Sequence of chain 1.A:
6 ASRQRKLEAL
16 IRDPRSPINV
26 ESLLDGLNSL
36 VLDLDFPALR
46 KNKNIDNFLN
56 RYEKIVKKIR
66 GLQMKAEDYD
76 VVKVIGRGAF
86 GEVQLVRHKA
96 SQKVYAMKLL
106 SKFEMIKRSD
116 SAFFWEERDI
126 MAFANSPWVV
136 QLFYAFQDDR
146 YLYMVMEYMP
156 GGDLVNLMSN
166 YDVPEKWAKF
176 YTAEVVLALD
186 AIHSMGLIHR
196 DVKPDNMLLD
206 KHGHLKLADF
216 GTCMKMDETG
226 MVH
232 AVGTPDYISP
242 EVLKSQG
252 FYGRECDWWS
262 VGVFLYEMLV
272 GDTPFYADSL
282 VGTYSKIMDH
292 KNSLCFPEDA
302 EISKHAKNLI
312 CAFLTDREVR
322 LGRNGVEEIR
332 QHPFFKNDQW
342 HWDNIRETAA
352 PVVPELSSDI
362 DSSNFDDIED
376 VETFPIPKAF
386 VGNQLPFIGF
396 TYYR

A protein and the small-molecule ligand that binds it are described below.
Small molecule (SMILES): COc1cccc([C@@H](C)NC(=O)N2CCC(c3ccncc3)CC2)c1

Binding-site contacts:
Ligand atom C2 contacts residue LYS103 of chain 1.A at 3.8 Å.
Ligand atom C11 contacts residue GLY83 of chain 1.A at 3.7 Å.
Ligand atom O12 contacts residue GLY83 of chain 1.A at 3.9 Å.
Ligand atom C18 contacts residue LEU203 of chain 1.A at 3.5 Å (hydrophobic).
Ligand atom C20 contacts residue ASP214 of chain 1.A at 3.8 Å.
Ligand atom C25 contacts residue ALA101 of chain 1.A at 3.4 Å (hydrophobic).
Ligand atom C9 contacts residue LYS103 of chain 1.A at 3.7 Å.
Ligand atom C8 contacts residue VAL88 of chain 1.A at 3.7 Å (hydrophobic).
Ligand atom C13 contacts residue PHE85 of chain 1.A at 3.4 Å (hydrophobic).
Ligand atom C6 contacts residue GLY83 of chain 1.A at 3.9 Å.
Ligand atom C21 contacts residue LEU203 of chain 1.A at 3.3 Å (hydrophobic).
Ligand atom O12 contacts residue ALA84 of chain 1.A at 3.5 Å (h-bond).
Ligand atom N24 contacts residue ALA101 of chain 1.A at 3.4 Å.
Ligand atom C4 contacts residue ASP214 of chain 1.A at 3.0 Å.
Ligand atom C11 contacts residue LYS103 of chain 1.A at 3.7 Å.
Ligand atom C6 contacts residue ASP214 of chain 1.A at 3.6 Å.
Ligand atom C22 contacts residue LEU203 of chain 1.A at 3.6 Å (hydrophobic).
Ligand atom C25 contacts residue GLU152 of chain 1.A at 3.6 Å.
Ligand atom O12 contacts residue PHE85 of chain 1.A at 3.2 Å (h-bond).
Ligand atom C13 contacts residue ALA84 of chain 1.A at 3.4 Å (hydrophobic).
Ligand atom C23 contacts residue PHE366 of chain 1.A at 3.7 Å (hydrophobic).
Ligand atom C11 contacts residue ALA84 of chain 1.A at 3.8 Å (hydrophobic).
Ligand atom C10 contacts residue GLY86 of chain 1.A at 3.8 Å.
Ligand atom O12 contacts residue GLY86 of chain 1.A at 3.8 Å.
Ligand atom N24 contacts residue MET154 of chain 1.A at 3.3 Å (h-bond).
Ligand atom C19 contacts residue MET151 of chain 1.A at 3.7 Å (hydrophobic).
Ligand atom C10 contacts residue LYS103 of chain 1.A at 3.6 Å.
Ligand atom C26 contacts residue LEU203 of chain 1.A at 3.6 Å (hydrophobic).
Ligand atom N15 contacts residue ASP214 of chain 1.A at 3.8 Å.
Ligand atom C7 contacts residue GLY83 of chain 1.A at 3.8 Å.
Ligand atom O12 contacts residue LEU105 of chain 1.A at 3.5 Å.
Ligand atom C23 contacts residue ILE80 of chain 1.A at 3.6 Å (hydrophobic).
Ligand atom N3 contacts residue ASP214 of chain 1.A at 3.3 Å (salt-bridge).
Ligand atom O1 contacts residue ASP214 of chain 1.A at 3.7 Å.
Ligand atom C2 contacts residue ASP214 of chain 1.A at 3.5 Å.
Ligand atom N24 contacts residue TYR153 of chain 1.A at 3.7 Å.
Ligand atom C14 contacts residue GLY83 of chain 1.A at 3.7 Å.
Ligand atom C9 contacts residue VAL88 of chain 1.A at 3.9 Å (hydrophobic).
Ligand atom C25 contacts residue MET154 of chain 1.A at 3.7 Å (hydrophobic).
Ligand atom O1 contacts residue LYS103 of chain 1.A at 2.6 Å (salt-bridge).